Binding-site contacts:
Ligand atom O7 contacts residue LYS43 of chain 1.D at 3.8 Å.
Ligand atom C8 contacts residue GLY42 of chain 1.D at 3.8 Å.
Ligand atom O7 contacts residue GLU46 of chain 1.D at 4.4 Å.
Ligand atom O7 contacts residue ARG38 of chain 1.D at 3.6 Å.
Ligand atom C3 contacts residue LYS43 of chain 1.D at 4.0 Å.
Ligand atom C7 contacts residue LYS43 of chain 1.D at 4.0 Å.
Ligand atom C5 contacts residue ASN88 of chain 1.D at 3.7 Å.
Ligand atom C2 contacts residue ASN88 of chain 1.D at 2.4 Å.
Ligand atom N2 contacts residue ARG38 of chain 1.D at 4.2 Å.
Ligand atom C7 contacts residue ASN88 of chain 1.D at 3.2 Å.
Ligand atom C1 contacts residue ASN88 of chain 1.D at 1.4 Å.
Ligand atom C4 contacts residue ASN88 of chain 1.D at 4.2 Å.
Ligand atom O7 contacts residue ASN88 of chain 1.D at 3.6 Å.
Ligand atom C8 contacts residue ASN88 of chain 1.D at 3.2 Å.
Ligand atom C7 contacts residue ARG38 of chain 1.D at 4.3 Å.
Ligand atom O7 contacts residue GLY42 of chain 1.D at 4.5 Å.
Ligand atom C3 contacts residue ASN88 of chain 1.D at 3.8 Å.
Ligand atom C8 contacts residue LYS43 of chain 1.D at 4.1 Å.
Ligand atom N2 contacts residue ASN88 of chain 1.D at 2.8 Å (h-bond).
Ligand atom O3 contacts residue LYS43 of chain 1.D at 2.8 Å (salt-bridge).
Ligand atom N2 contacts residue LYS43 of chain 1.D at 4.3 Å.
Ligand atom O7 contacts residue SER40 of chain 1.D at 3.7 Å.
Ligand atom O5 contacts residue ASN88 of chain 1.D at 2.4 Å (h-bond).

Sequence of chain 1.D:
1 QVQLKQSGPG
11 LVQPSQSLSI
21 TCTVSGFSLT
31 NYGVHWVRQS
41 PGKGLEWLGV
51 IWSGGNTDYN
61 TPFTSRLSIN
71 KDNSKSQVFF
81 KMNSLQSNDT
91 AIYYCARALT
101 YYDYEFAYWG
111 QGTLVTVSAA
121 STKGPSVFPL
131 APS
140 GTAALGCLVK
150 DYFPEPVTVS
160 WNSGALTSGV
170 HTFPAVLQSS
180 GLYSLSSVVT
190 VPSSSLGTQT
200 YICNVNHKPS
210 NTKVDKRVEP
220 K

This protein binds this small molecule.
Small molecule (SMILES): CC(=O)N[C@@H]1[C@@H](O)[C@H](O)[C@@H](CO)O[C@H]1O